The protein below binds the small molecule below.
Small molecule (SMILES): CC(C)C[C@@H]1NC(=O)[C@H](C)NC(=O)[C@H](CCCN=C(N)N)NC(=O)[C@H](C(C)C)NC(=O)[C@H](CC2=c3ccccc3=NC2)NC(=O)[C@H](Cc2ccc(O)cc2)NC(=O)[C@H](CC2=NC=NC2)NC(=O)CNC(=O)[C@H]([C@@H](C)O)NC(=O)[C@H](C)NC(=O)[C@H](Cc2ccccc2)NC(=O)CSC[C@@H](C=O)NC(=O)[C@@H]2CCCN2C1=O

Binding-site contacts:
Ligand atom N contacts residue LEU140 of chain 1.A at 3.0 Å (h-bond).
Ligand atom NE contacts residue ARG172 of chain 1.A at 3.3 Å (salt-bridge).
Ligand atom CA contacts residue SER139 of chain 1.A at 3.4 Å.
Ligand atom CE1 contacts residue ARG172 of chain 1.A at 3.3 Å.
Ligand atom CZ2 contacts residue ASP234 of chain 1.A at 3.6 Å.
Ligand atom O contacts residue ARG172 of chain 1.A at 3.5 Å (salt-bridge).
Ligand atom N contacts residue SER139 of chain 1.A at 3.1 Å (h-bond).
Ligand atom CD1 contacts residue ASP234 of chain 1.A at 3.5 Å.
Ligand atom CH2 contacts residue LEU113 of chain 2.A at 3.5 Å (hydrophobic).
Ligand atom N contacts residue SER139 of chain 1.A at 3.4 Å (h-bond).
Ligand atom CE2 contacts residue ASP234 of chain 1.A at 3.5 Å.
Ligand atom C contacts residue SER142 of chain 1.A at 3.5 Å.
Ligand atom O contacts residue SER142 of chain 1.A at 3.0 Å (h-bond).
Ligand atom CD2 contacts residue HIS70 of chain 1.A at 3.6 Å.
Ligand atom CZ3 contacts residue ARG116 of chain 2.A at 3.5 Å.
Ligand atom CD2 contacts residue SER141 of chain 1.A at 3.4 Å.
Ligand atom CB contacts residue HIS70 of chain 1.A at 3.5 Å.
Ligand atom NE2 contacts residue ASN69 of chain 1.A at 3.0 Å (h-bond).
Ligand atom O contacts residue LEU39 of chain 1.A at 3.3 Å.
Ligand atom OZ1 contacts residue ARG144 of chain 1.A at 3.5 Å (salt-bridge).
Ligand atom C contacts residue ARG172 of chain 1.A at 3.6 Å.
Ligand atom OH contacts residue ARG174 of chain 1.A at 3.2 Å (salt-bridge).
Ligand atom CD1 contacts residue ARG172 of chain 1.A at 3.6 Å.
Ligand atom O contacts residue GLY171 of chain 1.A at 3.5 Å.
Ligand atom CD2 contacts residue HIS164 of chain 1.A at 3.5 Å.
Ligand atom CB contacts residue SER142 of chain 1.A at 3.5 Å.
Ligand atom O contacts residue SER139 of chain 1.A at 3.3 Å (h-bond).
Ligand atom CA contacts residue LEU140 of chain 1.A at 3.2 Å (hydrophobic).
Ligand atom OH contacts residue GLY171 of chain 1.A at 3.4 Å (h-bond).
Ligand atom NE1 contacts residue ASP234 of chain 1.A at 2.8 Å (salt-bridge).
Ligand atom CD1 contacts residue SER142 of chain 1.A at 3.4 Å.
Ligand atom C contacts residue LEU140 of chain 1.A at 3.5 Å (hydrophobic).
Ligand atom C contacts residue SER139 of chain 1.A at 3.1 Å.
Ligand atom CZ contacts residue ARG172 of chain 1.A at 3.5 Å.
Ligand atom O contacts residue ARG172 of chain 1.A at 2.6 Å (salt-bridge).
Ligand atom OH contacts residue LYS244 of chain 1.A at 3.0 Å.
Ligand atom N contacts residue SER142 of chain 1.A at 2.8 Å (h-bond).
Ligand atom CE2 contacts residue GLY171 of chain 1.A at 3.2 Å.
Ligand atom CA contacts residue SER142 of chain 1.A at 3.3 Å.
Ligand atom CG contacts residue ARG172 of chain 1.A at 3.4 Å.

Sequence of chain 2.A:
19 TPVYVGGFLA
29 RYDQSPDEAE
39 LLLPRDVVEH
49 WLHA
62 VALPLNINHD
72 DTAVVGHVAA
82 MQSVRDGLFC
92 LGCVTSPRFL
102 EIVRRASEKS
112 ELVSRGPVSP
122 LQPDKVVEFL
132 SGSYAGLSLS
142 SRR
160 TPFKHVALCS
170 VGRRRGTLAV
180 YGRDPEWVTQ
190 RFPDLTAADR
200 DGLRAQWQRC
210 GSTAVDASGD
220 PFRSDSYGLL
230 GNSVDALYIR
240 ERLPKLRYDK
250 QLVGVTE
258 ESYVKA

Sequence of chain 1.A:
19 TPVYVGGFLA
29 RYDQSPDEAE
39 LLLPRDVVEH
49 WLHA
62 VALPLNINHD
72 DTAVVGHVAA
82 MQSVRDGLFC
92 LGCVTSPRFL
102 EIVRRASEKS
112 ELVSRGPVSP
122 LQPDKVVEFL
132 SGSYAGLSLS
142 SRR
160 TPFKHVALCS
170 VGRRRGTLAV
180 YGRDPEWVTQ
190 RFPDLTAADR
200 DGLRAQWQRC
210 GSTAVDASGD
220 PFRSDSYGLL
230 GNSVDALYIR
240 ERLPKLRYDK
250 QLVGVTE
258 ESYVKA